Binding-site contacts:
Ligand atom O06 contacts residue PRO272 of chain 18.B at 4.0 Å.
Ligand atom O07 contacts residue GLN279 of chain 18.B at 3.6 Å.
Ligand atom C39 contacts residue ALA231 of chain 18.B at 3.6 Å (hydrophobic).
Ligand atom C44 contacts residue GLY360 of chain 18.B at 3.9 Å.
Ligand atom C34 contacts residue ASP26 of chain 18.B at 3.5 Å.
Ligand atom C30 contacts residue HIS227 of chain 18.B at 2.8 Å.
Ligand atom C41 contacts residue PRO358 of chain 18.B at 4.0 Å (hydrophobic).
Ligand atom C36 contacts residue HIS227 of chain 18.B at 3.4 Å.
Ligand atom C28 contacts residue ARG359 of chain 18.B at 3.6 Å.
Ligand atom O13 contacts residue GLY360 of chain 18.B at 3.7 Å.
Ligand atom C06 contacts residue ASP224 of chain 18.B at 3.8 Å.
Ligand atom C41 contacts residue VAL23 of chain 18.B at 3.5 Å (hydrophobic).
Ligand atom C09 contacts residue HIS227 of chain 18.B at 3.5 Å.
Ligand atom C19 contacts residue ARG276 of chain 18.B at 3.7 Å.
Ligand atom C34 contacts residue GLU22 of chain 18.B at 4.0 Å.
Ligand atom C13 contacts residue HIS227 of chain 18.B at 3.3 Å.
Ligand atom C07 contacts residue ASP224 of chain 18.B at 3.3 Å.
Ligand atom C27 contacts residue GLY360 of chain 18.B at 4.0 Å.
Ligand atom C31 contacts residue HIS227 of chain 18.B at 3.4 Å.
Ligand atom C40 contacts residue ARG318 of chain 18.B at 3.7 Å.
Ligand atom C42 contacts residue VAL23 of chain 18.B at 3.8 Å (hydrophobic).
Ligand atom O06 contacts residue LEU215 of chain 18.B at 3.9 Å.
Ligand atom C32 contacts residue ASP26 of chain 18.B at 3.4 Å.
Ligand atom O12 contacts residue GLY360 of chain 18.B at 3.7 Å.
Ligand atom C27 contacts residue ARG359 of chain 18.B at 3.8 Å.
Ligand atom C40 contacts residue PRO358 of chain 18.B at 4.0 Å (hydrophobic).
Ligand atom O06 contacts residue THR274 of chain 18.B at 3.7 Å.
Ligand atom O13 contacts residue ARG359 of chain 18.B at 2.5 Å.
Ligand atom C41 contacts residue SER234 of chain 18.B at 3.6 Å.
Ligand atom C08 contacts residue HIS227 of chain 18.B at 3.0 Å.
Ligand atom C32 contacts residue VAL23 of chain 18.B at 3.9 Å (hydrophobic).
Ligand atom O14 contacts residue HIS227 of chain 18.B at 1.8 Å (h-bond).
Ligand atom O13 contacts residue PRO358 of chain 18.B at 3.8 Å.
Ligand atom C07 contacts residue HIS227 of chain 18.B at 3.1 Å.
Ligand atom C40 contacts residue SER234 of chain 18.B at 3.1 Å.
Ligand atom N01 contacts residue HIS227 of chain 18.B at 4.0 Å.
Ligand atom O12 contacts residue ARG359 of chain 18.B at 3.2 Å.
Ligand atom C33 contacts residue ASP26 of chain 18.B at 2.5 Å.
Ligand atom C06 contacts residue HIS227 of chain 18.B at 3.7 Å.
Ligand atom O08 contacts residue ARG276 of chain 18.B at 3.5 Å.

Sequence of chain 18.B:
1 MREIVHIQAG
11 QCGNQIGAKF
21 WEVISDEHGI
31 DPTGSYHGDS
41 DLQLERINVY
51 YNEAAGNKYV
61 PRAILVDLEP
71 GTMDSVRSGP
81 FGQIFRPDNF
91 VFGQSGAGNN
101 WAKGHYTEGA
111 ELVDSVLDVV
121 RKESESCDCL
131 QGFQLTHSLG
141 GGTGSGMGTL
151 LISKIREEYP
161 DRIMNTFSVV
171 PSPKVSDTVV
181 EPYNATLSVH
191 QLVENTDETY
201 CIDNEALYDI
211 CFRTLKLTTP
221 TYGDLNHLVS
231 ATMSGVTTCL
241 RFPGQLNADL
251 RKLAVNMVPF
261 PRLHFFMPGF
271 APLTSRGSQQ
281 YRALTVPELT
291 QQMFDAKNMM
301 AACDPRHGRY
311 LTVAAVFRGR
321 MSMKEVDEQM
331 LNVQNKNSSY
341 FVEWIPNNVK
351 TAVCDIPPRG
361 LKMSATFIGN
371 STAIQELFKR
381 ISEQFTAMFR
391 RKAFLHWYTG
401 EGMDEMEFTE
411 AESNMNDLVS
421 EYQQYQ

The protein below binds the small molecule below.
Small molecule (SMILES): CC(=O)O[C@H]1C(=O)[C@@]2(C)[C@H]([C@H](OC(=O)c3ccccc3)[C@]3(O)C[C@H](OC(=O)[C@H](O)[C@@H](NC(=O)c4ccccc4)c4ccccc4)C(C)=C1C3(C)C)[C@]1(OC(C)=O)CO[C@@H]1C[C@@H]2O